Sequence of chain 1.A:
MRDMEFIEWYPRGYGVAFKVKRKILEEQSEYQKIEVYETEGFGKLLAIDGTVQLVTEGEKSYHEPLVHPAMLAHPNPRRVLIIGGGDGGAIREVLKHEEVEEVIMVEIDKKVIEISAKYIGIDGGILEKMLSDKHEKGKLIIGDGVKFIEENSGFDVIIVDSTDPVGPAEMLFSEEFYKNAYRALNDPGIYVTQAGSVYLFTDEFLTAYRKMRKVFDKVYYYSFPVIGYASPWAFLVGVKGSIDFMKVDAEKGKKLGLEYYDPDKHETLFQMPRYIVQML

This small molecule binds to this protein.
Small molecule (SMILES): CSC[C@H]1O[C@@H](n2cnc3c(N)ncnc32)[C@H](O)[C@@H]1O

Binding-site contacts:
Ligand atom C5' contacts residue ASP161 of chain 1.A at 2.9 Å.
Ligand atom N6 contacts residue LEU172 of chain 1.A at 3.7 Å.
Ligand atom C4' contacts residue GLY85 of chain 1.A at 3.6 Å.
Ligand atom C2 contacts residue GLY143 of chain 1.A at 3.7 Å.
Ligand atom C4' contacts residue GLY84 of chain 1.A at 3.7 Å.
Ligand atom S5' contacts residue GLY86 of chain 1.A at 3.6 Å.
Ligand atom N7 contacts residue PRO168 of chain 1.A at 3.6 Å.
Ligand atom C5' contacts residue GLY85 of chain 1.A at 3.5 Å.
Ligand atom S5' contacts residue AG31 of chain 1.F at 3.5 Å.
Ligand atom O4' contacts residue ASP161 of chain 1.A at 3.7 Å.
Ligand atom C2 contacts residue ILE108 of chain 1.A at 3.6 Å (hydrophobic).
Ligand atom C6 contacts residue LEU172 of chain 1.A at 3.7 Å (hydrophobic).
Ligand atom C8 contacts residue THR163 of chain 1.A at 3.6 Å.
Ligand atom N3 contacts residue ILE108 of chain 1.A at 3.4 Å (h-bond).
Ligand atom C2 contacts residue VAL106 of chain 1.A at 3.5 Å (hydrophobic).
Ligand atom C2 contacts residue GLY145 of chain 1.A at 3.5 Å.
Ligand atom O3' contacts residue VAL112 of chain 1.A at 3.2 Å.
Ligand atom O2' contacts residue ASP109 of chain 1.A at 3.6 Å.
Ligand atom C4 contacts residue ILE108 of chain 1.A at 3.5 Å (hydrophobic).
Ligand atom CS contacts residue GLN53 of chain 1.A at 3.3 Å.
Ligand atom C1' contacts residue GLU107 of chain 1.A at 3.2 Å.
Ligand atom N7 contacts residue ALA169 of chain 1.A at 3.5 Å.
Ligand atom O2' contacts residue GLU107 of chain 1.A at 2.7 Å (salt-bridge).
Ligand atom C5 contacts residue ILE108 of chain 1.A at 3.8 Å (hydrophobic).
Ligand atom CS contacts residue ILE48 of chain 1.A at 3.5 Å (hydrophobic).
Ligand atom N3 contacts residue VAL106 of chain 1.A at 3.7 Å.
Ligand atom C5' contacts residue SER162 of chain 1.A at 3.7 Å.
Ligand atom N1 contacts residue GLY145 of chain 1.A at 2.9 Å (h-bond).
Ligand atom C2' contacts residue GLU107 of chain 1.A at 3.4 Å.
Ligand atom S5' contacts residue ASP87 of chain 1.A at 3.2 Å (salt-bridge).
Ligand atom O3' contacts residue GLU107 of chain 1.A at 2.8 Å (salt-bridge).
Ligand atom O2' contacts residue GLN32 of chain 1.A at 2.9 Å (h-bond).
Ligand atom O4' contacts residue SER162 of chain 1.A at 3.3 Å.
Ligand atom C4' contacts residue GLU107 of chain 1.A at 3.3 Å.
Ligand atom N6 contacts residue ASP144 of chain 1.A at 3.2 Å (salt-bridge).
Ligand atom C3' contacts residue GLU107 of chain 1.A at 3.5 Å.
Ligand atom C2 contacts residue ILE83 of chain 1.A at 3.8 Å (hydrophobic).
Ligand atom C4' contacts residue ASP161 of chain 1.A at 3.8 Å.
Ligand atom N6 contacts residue PRO168 of chain 1.A at 2.7 Å (h-bond).
Ligand atom O4' contacts residue GLY84 of chain 1.A at 3.3 Å.